Sequence of chain 1.F:
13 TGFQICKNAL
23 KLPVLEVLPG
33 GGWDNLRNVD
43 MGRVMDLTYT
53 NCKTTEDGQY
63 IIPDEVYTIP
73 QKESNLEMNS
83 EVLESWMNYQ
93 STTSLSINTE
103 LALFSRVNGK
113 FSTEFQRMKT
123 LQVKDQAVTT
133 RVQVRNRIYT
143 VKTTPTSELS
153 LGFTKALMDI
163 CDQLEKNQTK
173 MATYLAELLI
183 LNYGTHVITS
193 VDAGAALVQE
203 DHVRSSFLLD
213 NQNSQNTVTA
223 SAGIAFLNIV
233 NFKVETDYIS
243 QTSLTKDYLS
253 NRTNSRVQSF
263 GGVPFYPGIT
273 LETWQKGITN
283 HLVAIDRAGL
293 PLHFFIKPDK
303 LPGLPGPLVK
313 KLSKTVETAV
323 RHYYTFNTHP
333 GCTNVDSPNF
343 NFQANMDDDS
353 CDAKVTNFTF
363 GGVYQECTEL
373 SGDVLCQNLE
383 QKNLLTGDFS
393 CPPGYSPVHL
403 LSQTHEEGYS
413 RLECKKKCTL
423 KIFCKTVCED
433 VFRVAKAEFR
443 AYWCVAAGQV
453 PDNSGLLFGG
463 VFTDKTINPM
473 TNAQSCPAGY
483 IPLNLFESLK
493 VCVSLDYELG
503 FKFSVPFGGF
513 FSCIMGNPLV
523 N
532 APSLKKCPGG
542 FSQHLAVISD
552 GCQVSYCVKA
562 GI

This small molecule binds to this protein.
Small molecule (SMILES): CC(=O)N[C@@H]1[C@@H](O)[C@H](O)[C@@H](CO)O[C@H]1O

Binding-site contacts:
Ligand atom C5 contacts residue ASN169 of chain 1.F at 3.7 Å.
Ligand atom O5 contacts residue ASN169 of chain 1.F at 2.4 Å (h-bond).
Ligand atom C3 contacts residue ASN169 of chain 1.F at 3.8 Å.
Ligand atom N2 contacts residue ASN169 of chain 1.F at 2.8 Å (h-bond).
Ligand atom C1 contacts residue ASN169 of chain 1.F at 1.4 Å.
Ligand atom C7 contacts residue ASN169 of chain 1.F at 3.5 Å.
Ligand atom C4 contacts residue ASN169 of chain 1.F at 4.2 Å.
Ligand atom C2 contacts residue ASN169 of chain 1.F at 2.4 Å.
Ligand atom O7 contacts residue ASN169 of chain 1.F at 3.7 Å.